This protein binds this small molecule.
Small molecule (SMILES): CC(=O)N[C@H]1[C@H](O[C@H]2[C@H](O)[C@@H](NC(C)=O)CO[C@@H]2CO)O[C@H](CO)[C@@H](O)[C@@H]1O

Binding-site contacts:
Ligand atom O7 contacts residue HIS149 of chain 25.A at 3.3 Å.
Ligand atom N2 contacts residue HIS149 of chain 25.A at 4.2 Å.
Ligand atom O5 contacts residue THR155 of chain 25.A at 3.9 Å.
Ligand atom C6 contacts residue HIS158 of chain 25.A at 3.6 Å.
Ligand atom C5 contacts residue ASN153 of chain 25.A at 3.6 Å.
Ligand atom C4 contacts residue HIS149 of chain 25.A at 3.7 Å.
Ligand atom C6 contacts residue GLY156 of chain 25.A at 3.8 Å.
Ligand atom C8 contacts residue ASN153 of chain 25.A at 4.5 Å.
Ligand atom C1 contacts residue HIS149 of chain 25.A at 3.6 Å.
Ligand atom O5 contacts residue HIS149 of chain 25.A at 3.6 Å (h-bond).
Ligand atom C4 contacts residue ASN153 of chain 25.A at 4.2 Å.
Ligand atom C5 contacts residue HIS149 of chain 25.A at 4.2 Å.
Ligand atom O5 contacts residue GLY156 of chain 25.A at 4.1 Å.
Ligand atom C8 contacts residue GLY102 of chain 54.A at 3.5 Å.
Ligand atom C1 contacts residue THR155 of chain 25.A at 3.9 Å.
Ligand atom C1 contacts residue ASN153 of chain 25.A at 1.4 Å.
Ligand atom C3 contacts residue HIS149 of chain 25.A at 4.3 Å.
Ligand atom C7 contacts residue ASN153 of chain 25.A at 4.1 Å.
Ligand atom O6 contacts residue HIS149 of chain 25.A at 3.5 Å.
Ligand atom N2 contacts residue ASN153 of chain 25.A at 3.1 Å (h-bond).
Ligand atom C1 contacts residue HIS158 of chain 25.A at 4.2 Å.
Ligand atom O6 contacts residue HIS158 of chain 25.A at 3.5 Å.
Ligand atom O5 contacts residue ASN153 of chain 25.A at 2.3 Å (h-bond).
Ligand atom O3 contacts residue HIS149 of chain 25.A at 4.2 Å.
Ligand atom C7 contacts residue HIS149 of chain 25.A at 4.3 Å.
Ligand atom C5 contacts residue HIS158 of chain 25.A at 4.0 Å.
Ligand atom O5 contacts residue HIS158 of chain 25.A at 3.2 Å.
Ligand atom C2 contacts residue ASN153 of chain 25.A at 2.5 Å.
Ligand atom C3 contacts residue ASN153 of chain 25.A at 3.9 Å.
Ligand atom C5 contacts residue GLY156 of chain 25.A at 4.1 Å.
Ligand atom C2 contacts residue HIS149 of chain 25.A at 3.4 Å.

Sequence of chain 25.A:
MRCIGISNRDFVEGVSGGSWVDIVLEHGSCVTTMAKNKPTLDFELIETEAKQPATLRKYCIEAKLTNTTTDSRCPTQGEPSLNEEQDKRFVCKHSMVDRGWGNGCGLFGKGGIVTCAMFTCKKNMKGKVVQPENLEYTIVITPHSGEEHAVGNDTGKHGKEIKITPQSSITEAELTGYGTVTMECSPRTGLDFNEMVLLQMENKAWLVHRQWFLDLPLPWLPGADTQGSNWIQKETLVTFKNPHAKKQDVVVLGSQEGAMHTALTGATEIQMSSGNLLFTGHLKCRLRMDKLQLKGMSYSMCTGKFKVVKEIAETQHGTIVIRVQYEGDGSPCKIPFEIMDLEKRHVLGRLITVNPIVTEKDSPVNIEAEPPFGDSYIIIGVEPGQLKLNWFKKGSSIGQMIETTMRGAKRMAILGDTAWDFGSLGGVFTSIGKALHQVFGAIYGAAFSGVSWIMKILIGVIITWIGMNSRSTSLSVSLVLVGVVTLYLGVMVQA

Sequence of chain 54.A:
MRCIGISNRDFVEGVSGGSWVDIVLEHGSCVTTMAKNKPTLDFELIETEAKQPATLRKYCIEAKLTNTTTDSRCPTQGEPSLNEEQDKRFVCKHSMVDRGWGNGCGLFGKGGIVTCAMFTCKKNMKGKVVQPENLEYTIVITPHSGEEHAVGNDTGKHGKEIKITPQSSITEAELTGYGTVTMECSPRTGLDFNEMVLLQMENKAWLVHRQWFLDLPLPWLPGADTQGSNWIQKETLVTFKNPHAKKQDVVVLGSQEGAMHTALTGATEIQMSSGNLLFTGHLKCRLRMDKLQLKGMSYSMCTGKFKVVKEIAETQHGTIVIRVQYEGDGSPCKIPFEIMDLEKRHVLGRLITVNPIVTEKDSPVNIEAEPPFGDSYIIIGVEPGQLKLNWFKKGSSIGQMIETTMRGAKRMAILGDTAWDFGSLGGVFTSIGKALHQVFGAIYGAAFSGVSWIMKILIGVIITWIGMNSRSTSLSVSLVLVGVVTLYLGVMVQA